Binding-site contacts:
Ligand atom N2 contacts residue DG3 of chain 54.C at 3.5 Å (h-bond).
Ligand atom C6 contacts residue VAL495 of chain 54.A at 3.7 Å (hydrophobic).
Ligand atom C4 contacts residue DG3 of chain 54.C at 3.5 Å.
Ligand atom N4 contacts residue GLU489 of chain 54.A at 3.7 Å.
Ligand atom N3 contacts residue DG3 of chain 54.C at 3.4 Å.
Ligand atom O6 contacts residue DG3 of chain 54.C at 3.5 Å.
Ligand atom N9 contacts residue DG3 of chain 54.C at 3.6 Å.
Ligand atom N4 contacts residue PHE487 of chain 54.A at 2.9 Å (h-bond).
Ligand atom C6 contacts residue DG3 of chain 54.C at 3.5 Å.
Ligand atom O4' contacts residue DG3 of chain 54.C at 3.2 Å (h-bond).
Ligand atom C5 contacts residue DG3 of chain 54.C at 3.4 Å.
Ligand atom OP2 contacts residue HIS496 of chain 54.A at 2.9 Å (h-bond).
Ligand atom C5' contacts residue SER403 of chain 54.A at 3.2 Å.
Ligand atom C5' contacts residue PHE402 of chain 54.A at 3.4 Å (hydrophobic).
Ligand atom O5' contacts residue ASP401 of chain 54.A at 3.7 Å.
Ligand atom C5 contacts residue VAL495 of chain 54.A at 3.0 Å (hydrophobic).
Ligand atom N3 contacts residue GLU493 of chain 54.A at 3.5 Å (salt-bridge).
Ligand atom C5' contacts residue ASP401 of chain 54.A at 3.5 Å.
Ligand atom N1 contacts residue DG3 of chain 54.C at 3.5 Å.
Ligand atom O3' contacts residue ASP401 of chain 54.A at 3.5 Å.
Ligand atom C4 contacts residue PHE487 of chain 54.A at 3.7 Å (hydrophobic).
Ligand atom C2 contacts residue TYR404 of chain 54.A at 3.6 Å (hydrophobic).
Ligand atom N4 contacts residue VAL495 of chain 54.A at 3.1 Å.
Ligand atom O5' contacts residue SER403 of chain 54.A at 3.1 Å (h-bond).
Ligand atom N4 contacts residue GLU493 of chain 54.A at 2.6 Å (salt-bridge).
Ligand atom C4' contacts residue ASP401 of chain 54.A at 3.5 Å.
Ligand atom N1 contacts residue TYR404 of chain 54.A at 3.6 Å.
Ligand atom C1' contacts residue SER403 of chain 54.A at 3.2 Å.
Ligand atom C4 contacts residue GLU493 of chain 54.A at 3.4 Å.
Ligand atom O4' contacts residue SER403 of chain 54.A at 3.3 Å (h-bond).
Ligand atom C4 contacts residue VAL495 of chain 54.A at 3.1 Å (hydrophobic).
Ligand atom C1' contacts residue DG3 of chain 54.C at 3.7 Å.
Ligand atom C8 contacts residue DG3 of chain 54.C at 3.6 Å.
Ligand atom O4' contacts residue ASP401 of chain 54.A at 3.2 Å (salt-bridge).
Ligand atom C2 contacts residue DG3 of chain 54.C at 3.4 Å.
Ligand atom C6 contacts residue TYR404 of chain 54.A at 3.6 Å (hydrophobic).
Ligand atom C2' contacts residue THR494 of chain 54.A at 3.3 Å.
Ligand atom O3' contacts residue SER403 of chain 54.A at 3.5 Å.
Ligand atom O6 contacts residue DG4 of chain 54.C at 3.5 Å (h-bond).
Ligand atom O3' contacts residue HIS496 of chain 54.A at 3.7 Å.

Sequence of chain 54.A:
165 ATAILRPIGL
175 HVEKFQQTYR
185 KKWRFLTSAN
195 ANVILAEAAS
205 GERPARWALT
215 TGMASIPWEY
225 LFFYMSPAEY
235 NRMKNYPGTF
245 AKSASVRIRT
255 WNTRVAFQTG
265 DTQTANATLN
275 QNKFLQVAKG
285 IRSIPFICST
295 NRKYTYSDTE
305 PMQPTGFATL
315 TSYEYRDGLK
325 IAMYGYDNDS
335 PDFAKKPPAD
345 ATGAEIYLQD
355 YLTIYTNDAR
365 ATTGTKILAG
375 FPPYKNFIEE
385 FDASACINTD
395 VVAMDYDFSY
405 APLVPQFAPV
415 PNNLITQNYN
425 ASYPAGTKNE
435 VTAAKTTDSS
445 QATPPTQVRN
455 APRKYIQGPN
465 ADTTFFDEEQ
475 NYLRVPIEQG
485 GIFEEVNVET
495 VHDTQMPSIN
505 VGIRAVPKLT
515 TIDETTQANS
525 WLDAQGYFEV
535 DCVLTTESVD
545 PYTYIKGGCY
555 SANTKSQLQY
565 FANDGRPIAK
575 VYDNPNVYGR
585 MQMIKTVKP

The protein below binds the small molecule below.
Small molecule (SMILES): Nc1ccn([C@H]2C[C@H](O[P](=O)(O)OC[C@H]3O[C@@H](n4cnc5c(=O)nc(N)[nH]c54)C[C@@H]3O[P](=O)(O)OC[C@H]3O[C@@H](n4cnc5c(N)ncnc54)C[C@@H]3O)[C@@H](COP(=O)=O)O2)c(=O)n1